Sequence of chain 1.C:
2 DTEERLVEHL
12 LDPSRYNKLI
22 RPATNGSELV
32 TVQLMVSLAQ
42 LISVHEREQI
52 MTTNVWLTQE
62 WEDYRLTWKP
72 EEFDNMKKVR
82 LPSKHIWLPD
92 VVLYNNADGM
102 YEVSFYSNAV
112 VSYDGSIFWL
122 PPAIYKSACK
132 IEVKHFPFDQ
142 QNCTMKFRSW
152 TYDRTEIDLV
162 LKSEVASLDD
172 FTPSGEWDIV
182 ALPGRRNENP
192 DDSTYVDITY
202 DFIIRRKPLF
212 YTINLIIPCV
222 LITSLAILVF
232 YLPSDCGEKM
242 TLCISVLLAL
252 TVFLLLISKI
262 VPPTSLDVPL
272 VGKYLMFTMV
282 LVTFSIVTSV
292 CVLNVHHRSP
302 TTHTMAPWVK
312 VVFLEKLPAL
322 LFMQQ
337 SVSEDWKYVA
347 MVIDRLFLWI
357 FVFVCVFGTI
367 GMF

This protein binds this small molecule.
Small molecule (SMILES): CC(C)CCC[C@@H](C)[C@H]1CC[C@H]2[C@@H]3CC=C4C[C@@H](OC(=O)CCC(=O)O)CC[C@]4(C)[C@H]3CC[C@]12C

Binding-site contacts:
Ligand atom CAR contacts residue VAL296 of chain 1.C at 4.3 Å (hydrophobic).
Ligand atom CBA contacts residue PHE285 of chain 1.C at 3.5 Å (hydrophobic).
Ligand atom CAC contacts residue Y011 of chain 1.Z at 3.8 Å.
Ligand atom CAE contacts residue CYS292 of chain 1.C at 3.4 Å (hydrophobic).
Ligand atom CAD contacts residue CYS292 of chain 1.C at 3.3 Å (hydrophobic).
Ligand atom CAO contacts residue PHE285 of chain 1.C at 3.9 Å (hydrophobic).
Ligand atom OAW contacts residue ARG299 of chain 1.C at 4.3 Å.
Ligand atom CAB contacts residue VAL288 of chain 1.C at 3.9 Å (hydrophobic).
Ligand atom CBF contacts residue CYS292 of chain 1.C at 4.3 Å (hydrophobic).
Ligand atom CAD contacts residue VAL296 of chain 1.C at 4.0 Å (hydrophobic).
Ligand atom CAU contacts residue CYS292 of chain 1.C at 3.9 Å (hydrophobic).
Ligand atom CAQ contacts residue PHE353 of chain 1.C at 3.5 Å (hydrophobic).
Ligand atom CAP contacts residue PHE353 of chain 1.C at 4.4 Å (hydrophobic).
Ligand atom CAB contacts residue Y011 of chain 1.Z at 3.7 Å.
Ligand atom CAS contacts residue Y011 of chain 1.Z at 4.4 Å.
Ligand atom CBI contacts residue CYS292 of chain 1.C at 4.3 Å (hydrophobic).
Ligand atom CAS contacts residue CYS292 of chain 1.C at 3.4 Å (hydrophobic).
Ligand atom CAJ contacts residue PHE285 of chain 1.C at 3.5 Å (hydrophobic).
Ligand atom CAU contacts residue Y011 of chain 1.Z at 4.0 Å.
Ligand atom CAN contacts residue PHE285 of chain 1.C at 3.4 Å (hydrophobic).
Ligand atom CBH contacts residue CYS292 of chain 1.C at 4.4 Å (hydrophobic).
Ligand atom CAB contacts residue PHE285 of chain 1.C at 4.2 Å (hydrophobic).